This small molecule binds to this protein.
Small molecule (SMILES): OCC1CCN(c2nccnc2OC2CN(c3ccc4ccccc4n3)C2)CC1

Sequence of chain 1.B:
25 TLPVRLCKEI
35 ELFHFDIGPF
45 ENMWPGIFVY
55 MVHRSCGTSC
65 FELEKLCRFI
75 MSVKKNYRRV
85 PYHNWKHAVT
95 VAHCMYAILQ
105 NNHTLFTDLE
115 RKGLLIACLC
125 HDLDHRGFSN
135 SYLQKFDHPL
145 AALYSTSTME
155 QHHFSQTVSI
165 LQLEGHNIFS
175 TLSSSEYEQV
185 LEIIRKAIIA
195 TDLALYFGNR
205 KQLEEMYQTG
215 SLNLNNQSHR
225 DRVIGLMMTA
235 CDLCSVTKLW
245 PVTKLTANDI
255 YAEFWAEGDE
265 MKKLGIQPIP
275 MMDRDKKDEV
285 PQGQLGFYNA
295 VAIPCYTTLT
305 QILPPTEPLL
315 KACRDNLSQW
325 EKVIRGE

Binding-site contacts:
Ligand atom C21 contacts residue MET275 of chain 1.B at 3.6 Å (hydrophobic).
Ligand atom C21 contacts residue GLY287 of chain 1.B at 3.6 Å.
Ligand atom C20 contacts residue TYR255 of chain 1.B at 3.7 Å (hydrophobic).
Ligand atom N29 contacts residue TYR255 of chain 1.B at 2.7 Å (h-bond).
Ligand atom C25 contacts residue PRO274 of chain 1.B at 3.8 Å (hydrophobic).
Ligand atom N29 contacts residue MET275 of chain 1.B at 3.5 Å.
Ligand atom C14 contacts residue PHE291 of chain 1.B at 3.6 Å (hydrophobic).
Ligand atom C20 contacts residue MET275 of chain 1.B at 3.6 Å (hydrophobic).
Ligand atom C16 contacts residue PHE258 of chain 1.B at 3.7 Å (hydrophobic).
Ligand atom C25 contacts residue GLU283 of chain 1.B at 3.7 Å.
Ligand atom O01 contacts residue ALA251 of chain 1.B at 3.5 Å.
Ligand atom C28 contacts residue TYR255 of chain 1.B at 3.5 Å (hydrophobic).
Ligand atom C12 contacts residue PHE291 of chain 1.B at 3.7 Å (hydrophobic).
Ligand atom C26 contacts residue VAL284 of chain 1.B at 3.8 Å (hydrophobic).
Ligand atom N13 contacts residue PHE291 of chain 1.B at 3.4 Å.
Ligand atom C16 contacts residue MET275 of chain 1.B at 3.7 Å (hydrophobic).
Ligand atom C17 contacts residue GLN288 of chain 1.B at 3.4 Å.
Ligand atom C19 contacts residue MET275 of chain 1.B at 3.6 Å (hydrophobic).
Ligand atom C07 contacts residue TYR86 of chain 1.B at 3.6 Å (hydrophobic).
Ligand atom C28 contacts residue MET275 of chain 1.B at 3.7 Å (hydrophobic).
Ligand atom C26 contacts residue GLU283 of chain 1.B at 3.5 Å.
Ligand atom C02 contacts residue THR247 of chain 1.B at 3.7 Å.
Ligand atom C27 contacts residue TYR255 of chain 1.B at 3.4 Å (hydrophobic).
Ligand atom C25 contacts residue MET275 of chain 1.B at 3.8 Å (hydrophobic).
Ligand atom C23 contacts residue MET275 of chain 1.B at 3.7 Å (hydrophobic).
Ligand atom C27 contacts residue VAL284 of chain 1.B at 3.7 Å (hydrophobic).
Ligand atom O01 contacts residue THR247 of chain 1.B at 2.6 Å (h-bond).
Ligand atom N10 contacts residue LEU237 of chain 1.B at 3.5 Å.
Ligand atom C17 contacts residue TYR255 of chain 1.B at 3.3 Å (hydrophobic).
Ligand atom N18 contacts residue MET275 of chain 1.B at 3.7 Å.
Ligand atom C28 contacts residue GLY287 of chain 1.B at 3.7 Å.
Ligand atom C20 contacts residue GLY287 of chain 1.B at 3.8 Å.
Ligand atom N06 contacts residue ILE254 of chain 1.B at 3.8 Å.
Ligand atom C23 contacts residue GLY287 of chain 1.B at 3.5 Å.
Ligand atom C19 contacts residue PHE291 of chain 1.B at 3.4 Å (hydrophobic).
Ligand atom C07 contacts residue ILE254 of chain 1.B at 3.6 Å (hydrophobic).
Ligand atom C02 contacts residue SER239 of chain 1.B at 3.8 Å.
Ligand atom C11 contacts residue LEU237 of chain 1.B at 3.5 Å (hydrophobic).
Ligand atom C09 contacts residue ILE254 of chain 1.B at 3.7 Å (hydrophobic).
Ligand atom C08 contacts residue SER239 of chain 1.B at 3.7 Å.